A small-molecule ligand and the protein it binds are described below.
Small molecule (SMILES): CC(=O)Nc1ccc(CN2CCC3(CC2)C(NC2CCCCC2)=NC(=O)N3c2cccc(F)c2)cc1

Binding-site contacts:
Ligand atom C6 contacts residue PHE128 of chain 1.A at 3.6 Å (hydrophobic).
Ligand atom C9 contacts residue PHE128 of chain 1.A at 3.5 Å (hydrophobic).
Ligand atom C18 contacts residue TYR91 of chain 1.A at 3.6 Å (hydrophobic).
Ligand atom C13 contacts residue GLN93 of chain 1.A at 3.4 Å.
Ligand atom F1 contacts residue LYS127 of chain 1.A at 3.5 Å.
Ligand atom C11 contacts residue GLN93 of chain 1.A at 3.8 Å.
Ligand atom C28 contacts residue LYS244 of chain 1.A at 3.7 Å.
Ligand atom O2 contacts residue TYR91 of chain 1.A at 3.2 Å.
Ligand atom C15 contacts residue GLY94 of chain 1.A at 3.7 Å.
Ligand atom O2 contacts residue GLN93 of chain 1.A at 3.0 Å (h-bond).
Ligand atom C8 contacts residue PHE128 of chain 1.A at 3.5 Å (hydrophobic).
Ligand atom C22 contacts residue TYR91 of chain 1.A at 3.4 Å (hydrophobic).
Ligand atom O1 contacts residue ILE130 of chain 1.A at 3.6 Å.
Ligand atom C12 contacts residue GLN93 of chain 1.A at 3.6 Å.
Ligand atom F1 contacts residue GLY94 of chain 1.A at 3.0 Å.
Ligand atom C7 contacts residue GLY250 of chain 1.A at 3.3 Å.
Ligand atom C16 contacts residue THR251 of chain 1.A at 3.4 Å.
Ligand atom C8 contacts residue ILE130 of chain 1.A at 3.2 Å (hydrophobic).
Ligand atom O2 contacts residue THR92 of chain 1.A at 3.4 Å (h-bond).
Ligand atom C14 contacts residue GLN93 of chain 1.A at 3.6 Å.
Ligand atom C5 contacts residue GLY250 of chain 1.A at 3.8 Å.
Ligand atom N2 contacts residue GLY250 of chain 1.A at 3.6 Å.
Ligand atom N1 contacts residue PHE128 of chain 1.A at 2.6 Å (h-bond).
Ligand atom C9 contacts residue ILE130 of chain 1.A at 3.4 Å (hydrophobic).
Ligand atom F1 contacts residue PHE128 of chain 1.A at 3.6 Å.
Ligand atom C28 contacts residue THR349 of chain 1.A at 3.5 Å.
Ligand atom C10 contacts residue TYR91 of chain 1.A at 3.5 Å (hydrophobic).
Ligand atom C27 contacts residue VAL352 of chain 1.A at 3.7 Å (hydrophobic).
Ligand atom C4 contacts residue GLY250 of chain 1.A at 3.4 Å.
Ligand atom C9 contacts residue PHE129 of chain 1.A at 3.8 Å (hydrophobic).
Ligand atom N1 contacts residue ILE130 of chain 1.A at 3.5 Å.
Ligand atom C19 contacts residue TYR91 of chain 1.A at 3.8 Å (hydrophobic).
Ligand atom C2 contacts residue PHE128 of chain 1.A at 3.4 Å (hydrophobic).
Ligand atom C1 contacts residue PHE128 of chain 1.A at 3.3 Å (hydrophobic).
Ligand atom C9 contacts residue LYS127 of chain 1.A at 3.3 Å.
Ligand atom C7 contacts residue LEU50 of chain 1.A at 3.8 Å (hydrophobic).
Ligand atom C20 contacts residue GLY250 of chain 1.A at 3.1 Å.
Ligand atom C27 contacts residue THR349 of chain 1.A at 3.6 Å.
Ligand atom C23 contacts residue TYR218 of chain 1.A at 3.1 Å (hydrophobic).
Ligand atom C15 contacts residue GLN93 of chain 1.A at 3.8 Å.

Sequence of chain 1.A:
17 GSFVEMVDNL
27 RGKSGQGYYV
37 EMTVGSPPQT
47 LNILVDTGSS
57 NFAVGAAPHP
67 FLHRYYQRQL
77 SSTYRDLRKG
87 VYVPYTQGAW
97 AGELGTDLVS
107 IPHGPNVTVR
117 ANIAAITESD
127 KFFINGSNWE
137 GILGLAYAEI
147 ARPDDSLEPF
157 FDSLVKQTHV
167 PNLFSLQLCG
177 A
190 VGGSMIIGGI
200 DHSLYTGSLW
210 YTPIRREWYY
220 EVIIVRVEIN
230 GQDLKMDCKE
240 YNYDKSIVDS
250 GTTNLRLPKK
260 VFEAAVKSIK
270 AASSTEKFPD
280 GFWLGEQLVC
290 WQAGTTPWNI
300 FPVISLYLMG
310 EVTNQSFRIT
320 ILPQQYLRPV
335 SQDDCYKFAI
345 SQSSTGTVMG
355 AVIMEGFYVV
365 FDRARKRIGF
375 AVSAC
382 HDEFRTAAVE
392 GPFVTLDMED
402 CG